Binding-site contacts:
Ligand atom C6 contacts residue TYR148 of chain 1.F at 3.6 Å (hydrophobic).
Ligand atom C4 contacts residue TYR148 of chain 1.F at 4.0 Å (hydrophobic).
Ligand atom C2 contacts residue TYR148 of chain 1.F at 4.0 Å (hydrophobic).
Ligand atom C2' contacts residue THR15 of chain 1.F at 3.9 Å.
Ligand atom C5' contacts residue GLU14 of chain 1.F at 3.1 Å.
Ligand atom C1' contacts residue ASN62 of chain 1.F at 4.0 Å.
Ligand atom C5' contacts residue TYR148 of chain 1.F at 4.2 Å (hydrophobic).
Ligand atom C5 contacts residue TYR148 of chain 1.F at 3.7 Å (hydrophobic).
Ligand atom O2 contacts residue PHE65 of chain 1.F at 3.0 Å.
Ligand atom C2' contacts residue TYR148 of chain 1.F at 3.9 Å (hydrophobic).
Ligand atom C4 contacts residue LEU567 of chain 1.F at 3.8 Å (hydrophobic).
Ligand atom O2 contacts residue THR17 of chain 1.F at 3.6 Å.
Ligand atom O4' contacts residue ASN62 of chain 1.F at 3.3 Å (h-bond).
Ligand atom O2 contacts residue ASN62 of chain 1.F at 3.9 Å.
Ligand atom O3' contacts residue THR16 of chain 1.F at 4.1 Å.
Ligand atom OP1 contacts residue GLU14 of chain 1.F at 3.5 Å (salt-bridge).
Ligand atom C4' contacts residue THR15 of chain 1.F at 3.8 Å.
Ligand atom O3' contacts residue PHE65 of chain 1.F at 4.1 Å.
Ligand atom C4' contacts residue PHE65 of chain 1.F at 3.9 Å (hydrophobic).
Ligand atom N1 contacts residue ASN62 of chain 1.F at 4.0 Å.
Ligand atom O5' contacts residue PHE13 of chain 1.F at 3.7 Å.
Ligand atom OP1 contacts residue PHE13 of chain 1.F at 3.6 Å.
Ligand atom C3' contacts residue GLU14 of chain 1.F at 3.3 Å.
Ligand atom C2 contacts residue PHE65 of chain 1.F at 3.9 Å (hydrophobic).
Ligand atom OP2 contacts residue TYR148 of chain 1.F at 3.2 Å (h-bond).
Ligand atom O3' contacts residue GLU14 of chain 1.F at 3.9 Å.
Ligand atom P contacts residue GLU14 of chain 1.F at 3.9 Å.
Ligand atom C2' contacts residue GLU14 of chain 1.F at 4.2 Å.
Ligand atom C2 contacts residue ASN62 of chain 1.F at 4.0 Å.
Ligand atom O4' contacts residue PHE65 of chain 1.F at 3.5 Å.
Ligand atom N3 contacts residue TYR148 of chain 1.F at 4.1 Å.
Ligand atom N3 contacts residue LEU567 of chain 1.F at 4.1 Å.
Ligand atom C4' contacts residue GLU14 of chain 1.F at 3.7 Å.
Ligand atom N1 contacts residue TYR148 of chain 1.F at 3.9 Å.
Ligand atom O4 contacts residue LEU567 of chain 1.F at 3.7 Å.
Ligand atom O5' contacts residue GLU14 of chain 1.F at 3.9 Å.
Ligand atom C3' contacts residue THR15 of chain 1.F at 3.2 Å.
Ligand atom O3' contacts residue THR15 of chain 1.F at 2.4 Å (h-bond).
Ligand atom C5' contacts residue PHE13 of chain 1.F at 3.9 Å (hydrophobic).
Ligand atom OP2 contacts residue GLU14 of chain 1.F at 4.0 Å.

A small-molecule ligand and the protein it binds are described below.
Small molecule (SMILES): Cc1cn([C@H]2C[C@H](O[P](=O)(O)OC[C@H]3O[C@@H](n4cc(C)c(=O)[nH]c4=O)C[C@@H]3O)[C@@H](CO)O2)c(=O)[nH]c1=O

Sequence of chain 1.F:
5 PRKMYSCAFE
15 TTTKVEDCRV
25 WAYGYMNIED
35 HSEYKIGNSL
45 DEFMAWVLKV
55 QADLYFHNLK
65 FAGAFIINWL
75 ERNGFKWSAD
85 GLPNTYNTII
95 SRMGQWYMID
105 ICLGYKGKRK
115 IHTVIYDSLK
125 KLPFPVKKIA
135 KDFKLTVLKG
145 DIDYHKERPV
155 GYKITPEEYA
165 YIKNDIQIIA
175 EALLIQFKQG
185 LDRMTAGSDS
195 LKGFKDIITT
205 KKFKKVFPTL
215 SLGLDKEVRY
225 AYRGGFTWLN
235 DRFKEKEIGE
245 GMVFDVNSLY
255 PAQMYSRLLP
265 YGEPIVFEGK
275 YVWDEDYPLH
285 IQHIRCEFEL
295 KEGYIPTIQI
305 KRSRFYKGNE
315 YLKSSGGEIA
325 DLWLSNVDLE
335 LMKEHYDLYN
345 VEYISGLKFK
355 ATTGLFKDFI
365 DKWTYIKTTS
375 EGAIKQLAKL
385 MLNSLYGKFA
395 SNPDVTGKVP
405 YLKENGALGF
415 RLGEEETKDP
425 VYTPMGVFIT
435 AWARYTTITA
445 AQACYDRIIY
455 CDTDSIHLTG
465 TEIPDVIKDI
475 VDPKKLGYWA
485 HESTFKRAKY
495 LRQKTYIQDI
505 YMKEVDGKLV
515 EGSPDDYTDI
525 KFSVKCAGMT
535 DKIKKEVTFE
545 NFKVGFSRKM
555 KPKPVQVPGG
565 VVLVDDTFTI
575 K